This small molecule binds to this protein.
Small molecule (SMILES): CC(=O)N[C@@H]1[C@@H](O)[C@H](O)[C@@H](CO)O[C@H]1O

Binding-site contacts:
Ligand atom C7 contacts residue SER112 of chain 1.B at 3.9 Å.
Ligand atom O7 contacts residue ASN165 of chain 1.B at 4.1 Å.
Ligand atom C7 contacts residue ASN165 of chain 1.B at 3.7 Å.
Ligand atom C8 contacts residue SER112 of chain 1.B at 3.4 Å.
Ligand atom C1 contacts residue ASN165 of chain 1.B at 1.4 Å.
Ligand atom C5 contacts residue ASN165 of chain 1.B at 3.7 Å.
Ligand atom O7 contacts residue SER112 of chain 1.B at 3.4 Å (h-bond).
Ligand atom C2 contacts residue GLU132 of chain 1.B at 4.1 Å.
Ligand atom C2 contacts residue ASN165 of chain 1.B at 2.4 Å.
Ligand atom C1 contacts residue GLU132 of chain 1.B at 4.3 Å.
Ligand atom N2 contacts residue ASN165 of chain 1.B at 2.9 Å (h-bond).
Ligand atom O5 contacts residue ASN165 of chain 1.B at 2.4 Å (h-bond).
Ligand atom C8 contacts residue ASN164 of chain 1.B at 3.6 Å.
Ligand atom C8 contacts residue GLU132 of chain 1.B at 3.9 Å.
Ligand atom N2 contacts residue ASN164 of chain 1.B at 4.3 Å.
Ligand atom C3 contacts residue ASN165 of chain 1.B at 3.8 Å.
Ligand atom C7 contacts residue GLU132 of chain 1.B at 3.2 Å.
Ligand atom C4 contacts residue ASN165 of chain 1.B at 4.2 Å.
Ligand atom O7 contacts residue GLU132 of chain 1.B at 3.0 Å (salt-bridge).
Ligand atom N2 contacts residue GLU132 of chain 1.B at 3.8 Å.

Sequence of chain 1.B:
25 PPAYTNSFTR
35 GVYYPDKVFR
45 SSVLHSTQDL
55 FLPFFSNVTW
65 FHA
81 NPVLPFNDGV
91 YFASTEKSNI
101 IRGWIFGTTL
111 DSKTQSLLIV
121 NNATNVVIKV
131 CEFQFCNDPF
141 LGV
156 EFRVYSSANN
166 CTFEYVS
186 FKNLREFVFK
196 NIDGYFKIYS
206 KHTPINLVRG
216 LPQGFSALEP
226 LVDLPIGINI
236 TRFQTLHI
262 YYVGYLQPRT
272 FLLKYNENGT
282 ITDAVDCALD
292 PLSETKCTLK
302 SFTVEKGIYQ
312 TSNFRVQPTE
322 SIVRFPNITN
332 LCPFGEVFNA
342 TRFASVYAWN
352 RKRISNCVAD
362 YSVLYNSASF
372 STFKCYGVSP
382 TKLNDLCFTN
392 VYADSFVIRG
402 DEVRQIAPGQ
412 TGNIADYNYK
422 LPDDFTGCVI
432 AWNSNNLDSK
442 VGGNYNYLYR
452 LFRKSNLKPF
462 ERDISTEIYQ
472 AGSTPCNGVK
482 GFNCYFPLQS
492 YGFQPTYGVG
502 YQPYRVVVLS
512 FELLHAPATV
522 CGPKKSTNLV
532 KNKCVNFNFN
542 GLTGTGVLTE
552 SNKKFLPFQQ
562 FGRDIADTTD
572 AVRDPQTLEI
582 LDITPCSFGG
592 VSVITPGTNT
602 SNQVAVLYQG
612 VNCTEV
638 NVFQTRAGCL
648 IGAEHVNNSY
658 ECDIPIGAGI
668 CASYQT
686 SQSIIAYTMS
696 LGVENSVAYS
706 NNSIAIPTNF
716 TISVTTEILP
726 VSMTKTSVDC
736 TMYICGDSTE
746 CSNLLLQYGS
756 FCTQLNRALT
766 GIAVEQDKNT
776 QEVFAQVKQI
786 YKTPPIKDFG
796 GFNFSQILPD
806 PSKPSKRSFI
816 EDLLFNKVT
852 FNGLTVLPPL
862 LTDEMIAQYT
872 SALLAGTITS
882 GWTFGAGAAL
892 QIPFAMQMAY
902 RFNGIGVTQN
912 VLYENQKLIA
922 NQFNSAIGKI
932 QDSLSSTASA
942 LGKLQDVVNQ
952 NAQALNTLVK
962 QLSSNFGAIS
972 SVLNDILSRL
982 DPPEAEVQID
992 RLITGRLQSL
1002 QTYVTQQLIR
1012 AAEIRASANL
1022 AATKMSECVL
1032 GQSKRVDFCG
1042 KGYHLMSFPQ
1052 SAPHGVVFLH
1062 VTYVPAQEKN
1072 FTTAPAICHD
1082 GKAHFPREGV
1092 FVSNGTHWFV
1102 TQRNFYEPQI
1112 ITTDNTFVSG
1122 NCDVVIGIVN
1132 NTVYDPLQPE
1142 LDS